A protein and the small-molecule ligand that binds it are described below.
Small molecule (SMILES): CC(=O)N[C@@H]1[C@@H](O)[C@H](O)[C@@H](CO)O[C@H]1O

Binding-site contacts:
Ligand atom O5 contacts residue ASN343 of chain 1.C at 2.4 Å (h-bond).
Ligand atom C3 contacts residue ASN343 of chain 1.C at 3.8 Å.
Ligand atom N2 contacts residue PHE342 of chain 1.C at 3.7 Å.
Ligand atom C7 contacts residue PHE338 of chain 1.C at 4.3 Å (hydrophobic).
Ligand atom C5 contacts residue ASN343 of chain 1.C at 3.7 Å.
Ligand atom C8 contacts residue GLY339 of chain 1.C at 4.0 Å.
Ligand atom O3 contacts residue SER371 of chain 1.C at 4.4 Å.
Ligand atom O7 contacts residue ASN343 of chain 1.C at 3.2 Å (h-bond).
Ligand atom O7 contacts residue GLY339 of chain 1.C at 3.4 Å.
Ligand atom C1 contacts residue ASN343 of chain 1.C at 1.4 Å.
Ligand atom C7 contacts residue ASN343 of chain 1.C at 3.4 Å.
Ligand atom C8 contacts residue PHE338 of chain 1.C at 3.8 Å (hydrophobic).
Ligand atom C7 contacts residue GLY339 of chain 1.C at 3.9 Å.
Ligand atom O4 contacts residue SER373 of chain 1.C at 3.8 Å.
Ligand atom C4 contacts residue ASN343 of chain 1.C at 4.2 Å.
Ligand atom C8 contacts residue PHE342 of chain 1.C at 4.0 Å (hydrophobic).
Ligand atom C2 contacts residue ASN343 of chain 1.C at 2.5 Å.
Ligand atom C7 contacts residue PHE342 of chain 1.C at 3.9 Å (hydrophobic).
Ligand atom O4 contacts residue SER371 of chain 1.C at 3.5 Å (h-bond).
Ligand atom N2 contacts residue ASN343 of chain 1.C at 2.9 Å (h-bond).

Sequence of chain 1.C:
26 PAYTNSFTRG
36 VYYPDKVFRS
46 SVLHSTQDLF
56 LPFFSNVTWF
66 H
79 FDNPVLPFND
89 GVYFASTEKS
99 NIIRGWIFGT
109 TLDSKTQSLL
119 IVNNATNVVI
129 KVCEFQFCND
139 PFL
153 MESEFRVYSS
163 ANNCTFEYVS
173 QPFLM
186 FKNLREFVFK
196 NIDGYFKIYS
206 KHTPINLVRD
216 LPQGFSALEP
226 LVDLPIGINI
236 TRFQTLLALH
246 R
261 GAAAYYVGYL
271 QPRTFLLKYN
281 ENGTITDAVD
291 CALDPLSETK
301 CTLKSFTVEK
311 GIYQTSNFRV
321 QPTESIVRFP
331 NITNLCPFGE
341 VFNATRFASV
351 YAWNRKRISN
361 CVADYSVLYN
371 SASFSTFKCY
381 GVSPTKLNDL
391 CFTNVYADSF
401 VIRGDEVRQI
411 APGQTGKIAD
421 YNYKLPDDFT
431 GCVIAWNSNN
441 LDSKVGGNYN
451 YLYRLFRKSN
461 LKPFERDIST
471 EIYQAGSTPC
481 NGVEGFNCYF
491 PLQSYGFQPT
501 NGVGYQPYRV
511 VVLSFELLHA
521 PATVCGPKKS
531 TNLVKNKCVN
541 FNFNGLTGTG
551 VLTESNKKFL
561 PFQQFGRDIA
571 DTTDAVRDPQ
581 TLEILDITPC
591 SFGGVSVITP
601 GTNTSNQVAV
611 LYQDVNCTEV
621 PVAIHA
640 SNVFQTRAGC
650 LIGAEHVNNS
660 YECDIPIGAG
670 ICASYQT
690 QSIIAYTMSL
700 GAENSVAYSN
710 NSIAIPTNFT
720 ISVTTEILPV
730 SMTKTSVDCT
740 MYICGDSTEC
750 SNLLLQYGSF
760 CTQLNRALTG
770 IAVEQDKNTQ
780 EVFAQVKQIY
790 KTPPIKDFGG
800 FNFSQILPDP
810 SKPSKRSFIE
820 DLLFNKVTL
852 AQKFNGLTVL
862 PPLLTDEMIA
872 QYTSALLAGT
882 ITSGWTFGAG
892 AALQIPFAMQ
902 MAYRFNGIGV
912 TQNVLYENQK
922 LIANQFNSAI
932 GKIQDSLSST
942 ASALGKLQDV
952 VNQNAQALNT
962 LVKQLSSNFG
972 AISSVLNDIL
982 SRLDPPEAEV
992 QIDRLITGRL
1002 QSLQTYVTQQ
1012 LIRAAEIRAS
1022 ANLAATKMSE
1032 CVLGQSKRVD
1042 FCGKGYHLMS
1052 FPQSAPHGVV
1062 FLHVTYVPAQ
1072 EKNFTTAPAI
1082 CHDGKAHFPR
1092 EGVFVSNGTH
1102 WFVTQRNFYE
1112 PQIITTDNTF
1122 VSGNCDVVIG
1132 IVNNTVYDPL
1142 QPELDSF